Binding-site contacts:
Ligand atom C6 contacts residue SER228 of chain 1.F at 4.4 Å.
Ligand atom C4 contacts residue ASN226 of chain 1.F at 4.0 Å.
Ligand atom C1 contacts residue SER228 of chain 1.F at 3.8 Å.
Ligand atom C8 contacts residue ASN226 of chain 1.F at 4.5 Å.
Ligand atom O5 contacts residue ASN226 of chain 1.F at 2.3 Å (h-bond).
Ligand atom C6 contacts residue LEU374 of chain 1.F at 4.3 Å (hydrophobic).
Ligand atom C2 contacts residue ASN226 of chain 1.F at 2.3 Å.
Ligand atom C3 contacts residue ASN226 of chain 1.F at 3.7 Å.
Ligand atom C5 contacts residue ASN226 of chain 1.F at 3.6 Å.
Ligand atom C7 contacts residue TRP370 of chain 1.F at 4.2 Å (hydrophobic).
Ligand atom N2 contacts residue ASN226 of chain 1.F at 2.8 Å (h-bond).
Ligand atom O6 contacts residue SER228 of chain 1.F at 3.6 Å (h-bond).
Ligand atom C1 contacts residue ASN226 of chain 1.F at 1.4 Å.
Ligand atom O6 contacts residue LEU374 of chain 1.F at 4.3 Å.
Ligand atom O6 contacts residue ALA229 of chain 1.F at 3.9 Å.
Ligand atom C7 contacts residue ASN226 of chain 1.F at 3.6 Å.
Ligand atom C1 contacts residue TRP370 of chain 1.F at 4.4 Å (hydrophobic).
Ligand atom O5 contacts residue TRP370 of chain 1.F at 4.2 Å.
Ligand atom O7 contacts residue ASN226 of chain 1.F at 4.2 Å.
Ligand atom O7 contacts residue TRP370 of chain 1.F at 3.6 Å.
Ligand atom O5 contacts residue ALA229 of chain 1.F at 3.6 Å.
Ligand atom O5 contacts residue SER228 of chain 1.F at 3.7 Å.
Ligand atom C5 contacts residue SER228 of chain 1.F at 3.8 Å.
Ligand atom C1 contacts residue ALA229 of chain 1.F at 4.3 Å (hydrophobic).
Ligand atom C2 contacts residue TRP370 of chain 1.F at 4.1 Å (hydrophobic).

A small-molecule ligand and the protein it binds are described below.
Small molecule (SMILES): CC(=O)N[C@H]1[C@@H](O[C@H]2[C@H](O)[C@@H](NC(C)=O)CO[C@@H]2CO)O[C@H](CO)[C@@H](O[C@@H]2O[C@H](CO)[C@@H](O)[C@H](O)[C@@H]2O)[C@@H]1O

Sequence of chain 1.F:
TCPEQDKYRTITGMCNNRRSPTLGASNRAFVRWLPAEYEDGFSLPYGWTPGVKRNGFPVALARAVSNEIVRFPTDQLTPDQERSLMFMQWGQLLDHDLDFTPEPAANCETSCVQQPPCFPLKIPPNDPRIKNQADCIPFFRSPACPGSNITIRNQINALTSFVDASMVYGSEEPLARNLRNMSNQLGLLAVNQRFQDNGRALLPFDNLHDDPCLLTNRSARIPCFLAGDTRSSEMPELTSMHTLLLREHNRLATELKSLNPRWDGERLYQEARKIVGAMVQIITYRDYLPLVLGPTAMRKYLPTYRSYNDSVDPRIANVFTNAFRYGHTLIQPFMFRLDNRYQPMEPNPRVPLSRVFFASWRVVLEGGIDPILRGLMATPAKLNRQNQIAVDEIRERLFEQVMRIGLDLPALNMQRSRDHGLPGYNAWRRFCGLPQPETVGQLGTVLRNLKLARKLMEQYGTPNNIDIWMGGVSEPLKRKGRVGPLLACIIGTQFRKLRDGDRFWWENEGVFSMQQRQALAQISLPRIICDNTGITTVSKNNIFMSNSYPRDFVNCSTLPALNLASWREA